A protein and the small-molecule ligand that binds it are described below.
Small molecule (SMILES): CC(C)CC(=O)O

Sequence of chain 1.A:
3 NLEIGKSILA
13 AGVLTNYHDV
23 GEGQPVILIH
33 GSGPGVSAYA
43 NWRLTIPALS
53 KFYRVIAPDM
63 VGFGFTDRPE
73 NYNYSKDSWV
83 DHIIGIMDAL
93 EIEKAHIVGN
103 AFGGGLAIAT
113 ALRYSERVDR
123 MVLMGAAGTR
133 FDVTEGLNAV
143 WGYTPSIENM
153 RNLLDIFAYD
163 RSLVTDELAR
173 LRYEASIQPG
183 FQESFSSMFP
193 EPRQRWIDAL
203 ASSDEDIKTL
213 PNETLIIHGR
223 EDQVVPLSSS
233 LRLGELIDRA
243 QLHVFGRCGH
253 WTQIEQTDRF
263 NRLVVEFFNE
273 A

Binding-site contacts:
Ligand atom C contacts residue SER34 of chain 1.A at 3.2 Å.
Ligand atom CG2 contacts residue GLY127 of chain 1.A at 3.9 Å.
Ligand atom CG2 contacts residue ALA103 of chain 1.A at 3.7 Å (hydrophobic).
Ligand atom CA contacts residue TRP143 of chain 1.A at 4.0 Å (hydrophobic).
Ligand atom OXT contacts residue ALA103 of chain 1.A at 3.3 Å.
Ligand atom CB contacts residue TRP143 of chain 1.A at 4.2 Å (hydrophobic).
Ligand atom CG2 contacts residue VAL227 of chain 1.A at 3.4 Å (hydrophobic).
Ligand atom C contacts residue ALA103 of chain 1.A at 3.4 Å (hydrophobic).
Ligand atom OXT contacts residue PHE104 of chain 1.A at 3.0 Å.
Ligand atom O contacts residue SER34 of chain 1.A at 4.0 Å.
Ligand atom C contacts residue PHE104 of chain 1.A at 3.7 Å (hydrophobic).
Ligand atom CB contacts residue SER34 of chain 1.A at 4.4 Å.
Ligand atom CB contacts residue ALA103 of chain 1.A at 4.3 Å (hydrophobic).
Ligand atom O contacts residue ALA103 of chain 1.A at 3.3 Å.
Ligand atom O contacts residue HIS252 of chain 1.A at 2.7 Å (h-bond).
Ligand atom CG1 contacts residue PHE133 of chain 1.A at 4.2 Å (hydrophobic).
Ligand atom C contacts residue HIS252 of chain 1.A at 3.9 Å.
Ligand atom CA contacts residue LEU139 of chain 1.A at 3.6 Å (hydrophobic).
Ligand atom CG1 contacts residue TRP143 of chain 1.A at 3.6 Å (hydrophobic).
Ligand atom O contacts residue VAL226 of chain 1.A at 4.0 Å.
Ligand atom OXT contacts residue SER34 of chain 1.A at 2.6 Å (h-bond).
Ligand atom CB contacts residue PHE104 of chain 1.A at 3.8 Å (hydrophobic).
Ligand atom CA contacts residue PHE104 of chain 1.A at 4.3 Å (hydrophobic).
Ligand atom CB contacts residue ALA129 of chain 1.A at 4.2 Å (hydrophobic).
Ligand atom O contacts residue PHE104 of chain 1.A at 4.4 Å.
Ligand atom CG2 contacts residue ALA129 of chain 1.A at 4.0 Å (hydrophobic).
Ligand atom CA contacts residue SER34 of chain 1.A at 3.5 Å.
Ligand atom CG1 contacts residue LEU139 of chain 1.A at 3.9 Å (hydrophobic).
Ligand atom CG2 contacts residue PHE104 of chain 1.A at 3.7 Å (hydrophobic).
Ligand atom CG1 contacts residue ALA129 of chain 1.A at 4.2 Å (hydrophobic).
Ligand atom OXT contacts residue GLY33 of chain 1.A at 3.8 Å.